Binding-site contacts:
Ligand atom CB contacts residue SER15 of chain 4.A at 2.6 Å.
Ligand atom CG contacts residue SER15 of chain 4.A at 3.6 Å.
Ligand atom CE1 contacts residue TRP67 of chain 4.A at 3.3 Å (hydrophobic).
Ligand atom OXT contacts residue LEU13 of chain 4.A at 3.6 Å.
Ligand atom CG contacts residue TYR31 of chain 4.A at 3.5 Å (hydrophobic).
Ligand atom NE2 contacts residue LEU98 of chain 4.A at 3.5 Å.
Ligand atom NZ contacts residue TYR31 of chain 4.A at 3.0 Å.
Ligand atom CE2 contacts residue TRP108 of chain 3.A at 3.3 Å (hydrophobic).
Ligand atom CB contacts residue SER33 of chain 4.A at 3.2 Å.
Ligand atom NE2 contacts residue SER76 of chain 4.A at 2.8 Å (h-bond).
Ligand atom CB contacts residue TRP67 of chain 4.A at 3.6 Å (hydrophobic).
Ligand atom CE contacts residue SER40 of chain 4.A at 3.1 Å.
Ligand atom NZ contacts residue GLU32 of chain 4.A at 3.4 Å.
Ligand atom CG contacts residue TRP108 of chain 3.A at 3.6 Å (hydrophobic).
Ligand atom CD1 contacts residue TRP108 of chain 3.A at 3.6 Å (hydrophobic).
Ligand atom CB contacts residue TYR42 of chain 4.A at 3.4 Å (hydrophobic).
Ligand atom CG contacts residue SER33 of chain 4.A at 3.6 Å.
Ligand atom C contacts residue SER15 of chain 4.A at 3.5 Å.
Ligand atom OE1 contacts residue ARG72 of chain 4.A at 3.0 Å (salt-bridge).
Ligand atom OXT contacts residue GLY14 of chain 4.A at 3.1 Å.
Ligand atom CH2 contacts residue TRP108 of chain 3.A at 3.5 Å (hydrophobic).
Ligand atom O contacts residue LYS109 of chain 3.A at 2.9 Å (salt-bridge).
Ligand atom O contacts residue TYR31 of chain 4.A at 3.2 Å (h-bond).
Ligand atom C contacts residue ALA34 of chain 4.A at 3.3 Å (hydrophobic).
Ligand atom CA contacts residue SER15 of chain 4.A at 3.6 Å.
Ligand atom CD contacts residue ARG72 of chain 4.A at 3.3 Å.
Ligand atom CA contacts residue SER33 of chain 4.A at 3.3 Å.
Ligand atom CD contacts residue ARG72 of chain 4.A at 3.6 Å.
Ligand atom NE2 contacts residue THR78 of chain 4.A at 2.7 Å (h-bond).
Ligand atom NZ contacts residue SER40 of chain 4.A at 2.9 Å (h-bond).
Ligand atom CD2 contacts residue TRP108 of chain 3.A at 3.3 Å (hydrophobic).
Ligand atom NE2 contacts residue TRP67 of chain 4.A at 3.4 Å.
Ligand atom CE1 contacts residue TRP108 of chain 3.A at 3.6 Å (hydrophobic).
Ligand atom OXT contacts residue ALA34 of chain 4.A at 2.9 Å (h-bond).
Ligand atom OE2 contacts residue ARG72 of chain 4.A at 3.0 Å (salt-bridge).
Ligand atom CD2 contacts residue SER76 of chain 4.A at 3.5 Å.
Ligand atom CZ contacts residue TRP96 of chain 4.A at 3.5 Å (hydrophobic).
Ligand atom CD contacts residue SER33 of chain 4.A at 3.0 Å.
Ligand atom OXT contacts residue SER15 of chain 4.A at 2.9 Å (h-bond).
Ligand atom NZ contacts residue SER33 of chain 4.A at 3.6 Å.

Sequence of chain 4.A:
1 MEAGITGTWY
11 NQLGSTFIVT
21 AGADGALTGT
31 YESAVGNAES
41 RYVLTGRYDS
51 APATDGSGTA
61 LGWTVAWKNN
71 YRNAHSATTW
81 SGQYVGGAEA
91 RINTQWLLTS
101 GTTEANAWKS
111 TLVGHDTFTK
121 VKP

This small molecule binds to this protein.
Small molecule (SMILES): NC(=O)CC[C@H](NC(=O)[C@@H]1CCCN1C(=O)[C@H](CC1=CNCN1)NC(=O)[C@H](CO)NC(=O)[C@@H](N)Cc1c[nH]c2ccccc12)C(=O)N[C@@H](Cc1ccccc1)C(=O)N[C@@H](CCC(=O)O)C(=O)N[C@@H](CCCC[NH3+])C(=O)O

Sequence of chain 3.A:
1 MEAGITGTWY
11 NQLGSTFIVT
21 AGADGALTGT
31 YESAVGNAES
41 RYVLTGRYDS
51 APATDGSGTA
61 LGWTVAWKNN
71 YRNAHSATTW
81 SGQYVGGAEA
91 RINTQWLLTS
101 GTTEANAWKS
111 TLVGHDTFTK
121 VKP